Binding-site contacts:
Ligand atom C32 contacts residue TRP40 of chain 1.A at 3.5 Å (hydrophobic).
Ligand atom C19 contacts residue ILE105 of chain 1.A at 3.9 Å (hydrophobic).
Ligand atom C33 contacts residue ASP104 of chain 1.A at 3.4 Å.
Ligand atom C21 contacts residue ILE105 of chain 1.A at 3.7 Å (hydrophobic).
Ligand atom CL1 contacts residue LEU51 of chain 1.A at 3.9 Å.
Ligand atom C14 contacts residue LEU53 of chain 1.A at 3.9 Å (hydrophobic).
Ligand atom C25 contacts residue TRP40 of chain 1.A at 3.9 Å (hydrophobic).
Ligand atom N38 contacts residue ILE105 of chain 1.A at 3.9 Å.
Ligand atom F10 contacts residue LEU51 of chain 1.A at 3.8 Å.
Ligand atom C06 contacts residue LEU51 of chain 1.A at 3.5 Å (hydrophobic).
Ligand atom C24 contacts residue EDO1 of chain 1.H at 3.6 Å.
Ligand atom C14 contacts residue ASN99 of chain 1.A at 3.5 Å.
Ligand atom C24 contacts residue PRO41 of chain 1.A at 3.8 Å (hydrophobic).
Ligand atom C32 contacts residue MET108 of chain 1.A at 3.8 Å (hydrophobic).
Ligand atom O36 contacts residue ILE105 of chain 1.A at 3.4 Å.
Ligand atom C16 contacts residue ASN99 of chain 1.A at 3.7 Å.
Ligand atom C20 contacts residue PRO41 of chain 1.A at 3.5 Å (hydrophobic).
Ligand atom N15 contacts residue ASN99 of chain 1.A at 2.9 Å (h-bond).
Ligand atom C25 contacts residue EDO1 of chain 1.H at 3.5 Å.
Ligand atom C19 contacts residue VAL46 of chain 1.A at 3.8 Å (hydrophobic).
Ligand atom CL1 contacts residue TRP40 of chain 1.A at 3.8 Å.
Ligand atom C06 contacts residue LEU53 of chain 1.A at 3.9 Å (hydrophobic).
Ligand atom C18 contacts residue ASN99 of chain 1.A at 3.8 Å.
Ligand atom C26 contacts residue LEU51 of chain 1.A at 3.8 Å (hydrophobic).
Ligand atom C24 contacts residue LEU51 of chain 1.A at 3.8 Å (hydrophobic).
Ligand atom C13 contacts residue ASN99 of chain 1.A at 3.3 Å.
Ligand atom C20 contacts residue PHE42 of chain 1.A at 3.6 Å (hydrophobic).
Ligand atom C05 contacts residue LEU51 of chain 1.A at 3.9 Å (hydrophobic).
Ligand atom N22 contacts residue ILE105 of chain 1.A at 3.9 Å.
Ligand atom C26 contacts residue TRP40 of chain 1.A at 3.9 Å (hydrophobic).
Ligand atom C11 contacts residue LEU53 of chain 1.A at 3.7 Å (hydrophobic).
Ligand atom C20 contacts residue VAL46 of chain 1.A at 3.7 Å (hydrophobic).
Ligand atom C16 contacts residue ILE105 of chain 1.A at 3.9 Å (hydrophobic).
Ligand atom C32 contacts residue PRO41 of chain 1.A at 3.6 Å (hydrophobic).
Ligand atom C23 contacts residue PRO41 of chain 1.A at 3.7 Å (hydrophobic).
Ligand atom N17 contacts residue ASN99 of chain 1.A at 3.0 Å (h-bond).
Ligand atom C34 contacts residue TRP40 of chain 1.A at 3.8 Å (hydrophobic).
Ligand atom N22 contacts residue PRO41 of chain 1.A at 3.5 Å (h-bond).
Ligand atom C18 contacts residue ILE105 of chain 1.A at 3.8 Å (hydrophobic).
Ligand atom N17 contacts residue ILE105 of chain 1.A at 3.9 Å.

Sequence of chain 1.A:
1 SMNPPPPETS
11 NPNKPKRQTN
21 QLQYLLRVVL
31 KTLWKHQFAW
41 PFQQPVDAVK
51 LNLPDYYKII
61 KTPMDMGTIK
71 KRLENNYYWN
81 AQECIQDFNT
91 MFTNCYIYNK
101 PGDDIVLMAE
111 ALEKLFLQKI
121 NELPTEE

The protein below binds the small molecule below.
Small molecule (SMILES): Cc1cnc(Nc2ccc(N3CCN(C)CC3)c(F)c2)nc1Nc1ccc(Cl)c(NS(=O)(=O)C(C)(C)C)c1